A protein and the small-molecule ligand that binds it are described below.
Small molecule (SMILES): CC(=O)N[C@H]1[C@H](O[C@H]2[C@H](O)[C@@H](NC(C)=O)CO[C@@H]2CO)O[C@H](CO)[C@@H](O)[C@@H]1O

Sequence of chain 1.A:
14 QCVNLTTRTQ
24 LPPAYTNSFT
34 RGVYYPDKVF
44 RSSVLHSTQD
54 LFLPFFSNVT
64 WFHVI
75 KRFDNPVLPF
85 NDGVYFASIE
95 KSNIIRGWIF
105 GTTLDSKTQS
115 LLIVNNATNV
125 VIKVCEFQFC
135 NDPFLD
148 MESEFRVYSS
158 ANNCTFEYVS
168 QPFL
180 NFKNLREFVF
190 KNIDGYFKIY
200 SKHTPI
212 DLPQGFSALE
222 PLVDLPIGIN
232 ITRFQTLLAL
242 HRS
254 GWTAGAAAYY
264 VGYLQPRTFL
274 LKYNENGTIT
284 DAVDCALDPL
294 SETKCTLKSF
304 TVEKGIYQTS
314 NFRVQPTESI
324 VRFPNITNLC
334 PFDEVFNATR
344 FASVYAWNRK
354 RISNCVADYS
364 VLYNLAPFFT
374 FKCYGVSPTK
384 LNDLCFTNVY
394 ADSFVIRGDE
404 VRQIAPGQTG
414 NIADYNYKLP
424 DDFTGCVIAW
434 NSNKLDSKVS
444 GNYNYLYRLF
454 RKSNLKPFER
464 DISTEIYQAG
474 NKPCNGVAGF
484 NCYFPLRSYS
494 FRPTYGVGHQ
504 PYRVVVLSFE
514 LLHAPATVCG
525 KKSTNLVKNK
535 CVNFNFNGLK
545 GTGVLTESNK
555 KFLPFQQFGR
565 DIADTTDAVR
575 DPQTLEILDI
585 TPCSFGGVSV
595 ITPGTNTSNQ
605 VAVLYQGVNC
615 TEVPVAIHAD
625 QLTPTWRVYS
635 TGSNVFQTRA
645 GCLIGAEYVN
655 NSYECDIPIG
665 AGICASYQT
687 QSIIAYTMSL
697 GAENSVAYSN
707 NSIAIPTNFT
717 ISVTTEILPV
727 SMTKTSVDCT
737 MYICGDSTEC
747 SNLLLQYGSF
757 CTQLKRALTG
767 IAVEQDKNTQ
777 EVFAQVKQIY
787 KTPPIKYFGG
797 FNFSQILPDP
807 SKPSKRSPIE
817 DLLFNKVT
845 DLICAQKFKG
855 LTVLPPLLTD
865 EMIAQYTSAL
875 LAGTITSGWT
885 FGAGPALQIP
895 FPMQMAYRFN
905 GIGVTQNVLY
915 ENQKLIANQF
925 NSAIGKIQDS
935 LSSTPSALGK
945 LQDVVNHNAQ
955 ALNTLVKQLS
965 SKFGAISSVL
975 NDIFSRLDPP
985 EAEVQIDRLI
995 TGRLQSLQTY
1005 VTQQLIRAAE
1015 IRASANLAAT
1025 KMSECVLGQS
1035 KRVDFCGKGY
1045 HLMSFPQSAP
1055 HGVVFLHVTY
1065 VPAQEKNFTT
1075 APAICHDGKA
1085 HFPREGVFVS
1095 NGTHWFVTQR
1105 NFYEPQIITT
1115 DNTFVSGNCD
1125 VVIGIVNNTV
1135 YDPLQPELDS

Binding-site contacts:
Ligand atom O7 contacts residue GLN1068 of chain 1.A at 4.4 Å.
Ligand atom N2 contacts residue ASN714 of chain 1.A at 2.8 Å (h-bond).
Ligand atom O5 contacts residue ASN714 of chain 1.A at 2.4 Å (h-bond).
Ligand atom C4 contacts residue LEU919 of chain 1.A at 4.3 Å (hydrophobic).
Ligand atom O4 contacts residue LEU919 of chain 1.A at 3.5 Å.
Ligand atom C1 contacts residue LEU919 of chain 1.A at 4.5 Å (hydrophobic).
Ligand atom C1 contacts residue PHE715 of chain 1.A at 4.4 Å (hydrophobic).
Ligand atom C5 contacts residue GLN923 of chain 1.A at 4.2 Å.
Ligand atom C3 contacts residue LEU919 of chain 1.A at 4.2 Å (hydrophobic).
Ligand atom C5 contacts residue ASN714 of chain 1.A at 3.7 Å.
Ligand atom C1 contacts residue GLN1068 of chain 1.A at 4.1 Å.
Ligand atom C7 contacts residue ASN714 of chain 1.A at 3.5 Å.
Ligand atom C1 contacts residue ASN714 of chain 1.A at 1.4 Å.
Ligand atom O5 contacts residue GLN1068 of chain 1.A at 4.0 Å.
Ligand atom C8 contacts residue ASN714 of chain 1.A at 4.2 Å.
Ligand atom C2 contacts residue ASN714 of chain 1.A at 2.4 Å.
Ligand atom C2 contacts residue LEU919 of chain 1.A at 4.2 Å (hydrophobic).
Ligand atom C3 contacts residue ASN714 of chain 1.A at 3.8 Å.
Ligand atom C6 contacts residue GLN923 of chain 1.A at 4.1 Å.
Ligand atom N2 contacts residue LEU919 of chain 1.A at 3.9 Å.
Ligand atom C4 contacts residue ASN714 of chain 1.A at 4.3 Å.
Ligand atom O7 contacts residue ASN714 of chain 1.A at 3.8 Å.